Binding-site contacts:
Ligand atom O5 contacts residue ARG154 of chain 1.A at 3.4 Å (salt-bridge).
Ligand atom C8 contacts residue ARG270 of chain 1.E at 3.9 Å.
Ligand atom C1 contacts residue ARG154 of chain 1.A at 3.9 Å.
Ligand atom C4 contacts residue ASN159 of chain 1.A at 4.3 Å.
Ligand atom C3 contacts residue ASN159 of chain 1.A at 3.9 Å.
Ligand atom C5 contacts residue ASN159 of chain 1.A at 3.7 Å.
Ligand atom O5 contacts residue ASN159 of chain 1.A at 2.4 Å (h-bond).
Ligand atom C8 contacts residue ASN159 of chain 1.A at 3.2 Å.
Ligand atom C7 contacts residue ARG270 of chain 1.E at 3.9 Å.
Ligand atom C1 contacts residue ASN159 of chain 1.A at 1.4 Å.
Ligand atom C7 contacts residue ASN159 of chain 1.A at 3.4 Å.
Ligand atom O7 contacts residue ASN159 of chain 1.A at 3.6 Å (h-bond).
Ligand atom C8 contacts residue THR160 of chain 1.A at 3.6 Å.
Ligand atom N2 contacts residue ASN159 of chain 1.A at 2.9 Å (h-bond).
Ligand atom C2 contacts residue ASN159 of chain 1.A at 2.5 Å.
Ligand atom O7 contacts residue ARG270 of chain 1.E at 3.1 Å (salt-bridge).

The protein below binds the small molecule below.
Small molecule (SMILES): CC(=O)N[C@@H]1[C@@H](O)[C@H](O)[C@@H](CO)O[C@H]1O

Sequence of chain 1.E:
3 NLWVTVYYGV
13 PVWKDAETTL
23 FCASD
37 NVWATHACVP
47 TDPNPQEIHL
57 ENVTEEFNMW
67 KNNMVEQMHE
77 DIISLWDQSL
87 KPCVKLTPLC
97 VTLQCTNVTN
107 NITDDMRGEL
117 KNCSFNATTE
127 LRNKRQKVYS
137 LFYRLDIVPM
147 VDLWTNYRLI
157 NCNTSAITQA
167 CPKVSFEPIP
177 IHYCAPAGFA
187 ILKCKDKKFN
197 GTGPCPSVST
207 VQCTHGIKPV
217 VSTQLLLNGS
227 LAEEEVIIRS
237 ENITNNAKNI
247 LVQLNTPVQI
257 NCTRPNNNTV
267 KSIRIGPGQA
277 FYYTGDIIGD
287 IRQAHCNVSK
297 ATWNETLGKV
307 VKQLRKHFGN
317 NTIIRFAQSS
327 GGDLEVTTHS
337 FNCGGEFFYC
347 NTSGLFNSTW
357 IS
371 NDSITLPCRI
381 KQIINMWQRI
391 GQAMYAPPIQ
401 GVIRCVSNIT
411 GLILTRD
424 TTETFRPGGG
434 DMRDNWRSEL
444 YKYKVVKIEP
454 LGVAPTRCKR

Sequence of chain 1.A:
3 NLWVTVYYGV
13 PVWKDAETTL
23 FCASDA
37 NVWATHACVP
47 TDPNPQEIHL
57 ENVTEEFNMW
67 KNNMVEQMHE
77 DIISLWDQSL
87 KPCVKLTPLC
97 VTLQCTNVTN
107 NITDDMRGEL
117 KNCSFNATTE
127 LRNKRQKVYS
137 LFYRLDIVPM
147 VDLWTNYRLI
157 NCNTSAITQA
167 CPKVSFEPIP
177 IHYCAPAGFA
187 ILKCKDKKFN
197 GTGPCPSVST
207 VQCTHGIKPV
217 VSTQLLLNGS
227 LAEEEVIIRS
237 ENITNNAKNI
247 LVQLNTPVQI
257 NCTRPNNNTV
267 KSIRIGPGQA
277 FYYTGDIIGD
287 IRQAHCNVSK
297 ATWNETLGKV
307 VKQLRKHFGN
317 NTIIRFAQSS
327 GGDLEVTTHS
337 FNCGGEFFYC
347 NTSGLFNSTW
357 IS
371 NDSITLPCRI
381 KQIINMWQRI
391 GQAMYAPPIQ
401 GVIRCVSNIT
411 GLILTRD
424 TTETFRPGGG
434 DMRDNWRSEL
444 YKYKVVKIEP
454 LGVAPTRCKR